Binding-site contacts:
Ligand atom OXT contacts residue ASN117 of chain 4.A at 3.5 Å (h-bond).
Ligand atom OXT contacts residue CYS200 of chain 4.A at 4.4 Å.
Ligand atom N contacts residue CYS200 of chain 4.A at 4.0 Å.
Ligand atom N contacts residue TYR31 of chain 4.A at 3.2 Å (h-bond).
Ligand atom CB contacts residue VAL266 of chain 4.A at 4.0 Å (hydrophobic).
Ligand atom CE contacts residue SER68 of chain 4.A at 1.4 Å.
Ligand atom CE contacts residue TYR248 of chain 4.A at 3.0 Å (hydrophobic).
Ligand atom OD contacts residue SER68 of chain 4.A at 3.0 Å (h-bond).
Ligand atom OXT contacts residue TYR196 of chain 4.A at 2.8 Å (h-bond).
Ligand atom CG contacts residue SER68 of chain 4.A at 3.5 Å.
Ligand atom OD contacts residue TYR248 of chain 4.A at 3.2 Å (h-bond).
Ligand atom OD contacts residue VAL266 of chain 4.A at 2.8 Å (h-bond).
Ligand atom CG contacts residue TYR248 of chain 4.A at 4.3 Å (hydrophobic).
Ligand atom O contacts residue ASN170 of chain 4.A at 4.0 Å.
Ligand atom CB contacts residue SER68 of chain 4.A at 3.8 Å.
Ligand atom CA contacts residue GLU163 of chain 4.A at 4.0 Å.
Ligand atom C contacts residue TYR196 of chain 4.A at 3.9 Å (hydrophobic).
Ligand atom CG contacts residue VAL266 of chain 4.A at 4.0 Å (hydrophobic).
Ligand atom C contacts residue ASN170 of chain 4.A at 3.9 Å.
Ligand atom OD contacts residue GLN67 of chain 4.A at 3.4 Å.
Ligand atom CB contacts residue TYR31 of chain 4.A at 4.1 Å (hydrophobic).
Ligand atom N contacts residue GLU163 of chain 4.A at 2.9 Å (salt-bridge).
Ligand atom C contacts residue ASN117 of chain 4.A at 3.7 Å.
Ligand atom CA contacts residue TYR31 of chain 4.A at 3.3 Å (hydrophobic).
Ligand atom O contacts residue ASN117 of chain 4.A at 3.1 Å (h-bond).
Ligand atom CB contacts residue GLN67 of chain 4.A at 3.2 Å.
Ligand atom CD contacts residue GLN67 of chain 4.A at 4.5 Å.
Ligand atom CD contacts residue SER68 of chain 4.A at 2.5 Å.
Ligand atom N contacts residue GLN67 of chain 4.A at 2.8 Å (h-bond).
Ligand atom OXT contacts residue ASN170 of chain 4.A at 3.3 Å (h-bond).
Ligand atom CD contacts residue GLY265 of chain 4.A at 4.4 Å.
Ligand atom CE contacts residue LYS71 of chain 4.A at 4.1 Å.
Ligand atom CD contacts residue TYR248 of chain 4.A at 3.1 Å (hydrophobic).
Ligand atom CD contacts residue VAL266 of chain 4.A at 3.8 Å (hydrophobic).
Ligand atom CA contacts residue GLN67 of chain 4.A at 3.5 Å.
Ligand atom OD contacts residue GLY265 of chain 4.A at 3.5 Å.

The protein below binds the small molecule below.
Small molecule (SMILES): CC(=O)CC[C@H](N)C(=O)O

Sequence of chain 4.A:
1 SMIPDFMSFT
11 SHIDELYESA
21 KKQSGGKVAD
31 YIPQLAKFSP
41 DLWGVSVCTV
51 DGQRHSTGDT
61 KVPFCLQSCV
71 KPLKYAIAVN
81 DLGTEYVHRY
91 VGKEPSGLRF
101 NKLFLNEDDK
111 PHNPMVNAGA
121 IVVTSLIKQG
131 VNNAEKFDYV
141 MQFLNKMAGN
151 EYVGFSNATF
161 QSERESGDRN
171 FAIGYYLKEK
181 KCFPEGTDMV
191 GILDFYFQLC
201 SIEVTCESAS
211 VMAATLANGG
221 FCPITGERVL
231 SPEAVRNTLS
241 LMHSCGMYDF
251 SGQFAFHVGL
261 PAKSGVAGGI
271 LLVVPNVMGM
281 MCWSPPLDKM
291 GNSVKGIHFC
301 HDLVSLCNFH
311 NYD